Binding-site contacts:
Ligand atom C11 contacts residue GLY135 of chain 1.E at 3.8 Å.
Ligand atom O4 contacts residue GLY225 of chain 1.E at 4.0 Å.
Ligand atom O1B contacts residue LEU226 of chain 1.E at 3.6 Å.
Ligand atom C10 contacts residue TRP153 of chain 1.E at 4.0 Å (hydrophobic).
Ligand atom O8 contacts residue TYR98 of chain 1.E at 2.9 Å (h-bond).
Ligand atom O1B contacts residue SER136 of chain 1.E at 2.6 Å (h-bond).
Ligand atom C8 contacts residue TYR98 of chain 1.E at 3.7 Å (hydrophobic).
Ligand atom O9 contacts residue TYR98 of chain 1.E at 2.9 Å (h-bond).
Ligand atom O8 contacts residue LEU226 of chain 1.E at 3.7 Å.
Ligand atom C9 contacts residue TYR98 of chain 1.E at 3.4 Å (hydrophobic).
Ligand atom C6 contacts residue LEU226 of chain 1.E at 4.0 Å (hydrophobic).
Ligand atom N5 contacts residue GLY135 of chain 1.E at 2.9 Å (h-bond).
Ligand atom O6 contacts residue LYS156 of chain 1.E at 3.4 Å.
Ligand atom C9 contacts residue SER228 of chain 1.E at 4.0 Å.
Ligand atom O9 contacts residue SER228 of chain 1.E at 2.7 Å (h-bond).
Ligand atom C4 contacts residue GLY135 of chain 1.E at 3.4 Å.
Ligand atom O9 contacts residue HIS183 of chain 1.E at 3.4 Å (h-bond).
Ligand atom O4 contacts residue GLY135 of chain 1.E at 3.8 Å.
Ligand atom C8 contacts residue TRP153 of chain 1.E at 3.9 Å (hydrophobic).
Ligand atom O1A contacts residue SER136 of chain 1.E at 3.4 Å (h-bond).
Ligand atom O8 contacts residue TRP153 of chain 1.E at 3.6 Å.
Ligand atom O9 contacts residue GLU190 of chain 1.E at 2.4 Å (salt-bridge).
Ligand atom C5 contacts residue GLY135 of chain 1.E at 3.7 Å.
Ligand atom O1A contacts residue ASN137 of chain 1.E at 2.7 Å (h-bond).
Ligand atom O4 contacts residue LEU226 of chain 1.E at 3.8 Å.
Ligand atom C10 contacts residue LEU194 of chain 1.E at 4.0 Å (hydrophobic).
Ligand atom C7 contacts residue TRP153 of chain 1.E at 3.7 Å (hydrophobic).
Ligand atom C1 contacts residue ASN137 of chain 1.E at 3.7 Å.
Ligand atom C9 contacts residue HIS183 of chain 1.E at 3.5 Å.
Ligand atom C11 contacts residue GLY134 of chain 1.E at 3.8 Å.
Ligand atom O7 contacts residue LEU194 of chain 1.E at 3.8 Å.
Ligand atom N5 contacts residue TRP153 of chain 1.E at 3.9 Å.
Ligand atom C10 contacts residue GLY135 of chain 1.E at 3.8 Å.
Ligand atom C9 contacts residue TRP153 of chain 1.E at 4.0 Å (hydrophobic).
Ligand atom C1 contacts residue SER136 of chain 1.E at 3.4 Å.
Ligand atom C9 contacts residue GLU190 of chain 1.E at 3.2 Å.
Ligand atom O1B contacts residue ASN137 of chain 1.E at 4.0 Å.
Ligand atom O10 contacts residue LEU194 of chain 1.E at 3.1 Å.
Ligand atom C9 contacts residue LEU194 of chain 1.E at 3.9 Å (hydrophobic).
Ligand atom C11 contacts residue TRP153 of chain 1.E at 3.8 Å (hydrophobic).

A small-molecule ligand and the protein it binds are described below.
Small molecule (SMILES): CC(=O)N[C@H]1[C@H](O[C@H]2[C@@H](O)[C@@H](CO)O[C@@H](O[C@H]3[C@H](O)[C@@H](O)[C@H](O)O[C@@H]3CO)[C@@H]2O)O[C@H](CO)[C@@H](O[C@@H]2O[C@H](CO[C@]3(C(=O)O)C[C@H](O)[C@@H](NC(C)=O)[C@H]([C@H](O)[C@H](O)CO)O3)[C@H](O)[C@H](O)[C@H]2O)[C@@H]1O

Sequence of chain 1.E:
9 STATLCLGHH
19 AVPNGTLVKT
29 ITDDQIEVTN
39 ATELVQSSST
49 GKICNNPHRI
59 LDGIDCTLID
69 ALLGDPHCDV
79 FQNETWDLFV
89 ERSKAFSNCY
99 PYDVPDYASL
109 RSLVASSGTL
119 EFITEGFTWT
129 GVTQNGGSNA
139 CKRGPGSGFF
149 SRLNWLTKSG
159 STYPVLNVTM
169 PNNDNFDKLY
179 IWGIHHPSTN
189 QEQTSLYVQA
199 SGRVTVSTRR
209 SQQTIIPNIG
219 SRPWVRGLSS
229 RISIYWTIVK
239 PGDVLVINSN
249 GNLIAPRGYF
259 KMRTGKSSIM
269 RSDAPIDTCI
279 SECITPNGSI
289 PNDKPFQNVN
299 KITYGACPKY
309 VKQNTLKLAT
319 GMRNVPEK